The protein below binds the small molecule below.
Small molecule (SMILES): NC(=O)CC[C@H](N)C(=O)O

Sequence of chain 1.F:
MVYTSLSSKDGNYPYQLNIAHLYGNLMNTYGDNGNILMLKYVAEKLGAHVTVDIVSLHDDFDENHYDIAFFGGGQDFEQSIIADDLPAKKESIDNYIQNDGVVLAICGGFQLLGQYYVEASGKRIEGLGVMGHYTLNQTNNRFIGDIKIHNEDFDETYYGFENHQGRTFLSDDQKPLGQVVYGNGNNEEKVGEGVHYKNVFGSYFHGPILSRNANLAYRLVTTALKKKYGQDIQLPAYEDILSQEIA

Binding-site contacts:
Ligand atom O contacts residue HIS164 of chain 1.F at 3.9 Å.
Ligand atom CD contacts residue CYS107 of chain 1.F at 3.2 Å (hydrophobic).
Ligand atom C contacts residue ARG142 of chain 1.F at 4.3 Å.
Ligand atom O contacts residue GLN165 of chain 1.F at 3.4 Å (h-bond).
Ligand atom N contacts residue GLN79 of chain 1.F at 3.8 Å.
Ligand atom O contacts residue GLY166 of chain 1.F at 4.3 Å.
Ligand atom OXT contacts residue GLN111 of chain 1.F at 3.3 Å (h-bond).
Ligand atom CB contacts residue CYS107 of chain 1.F at 4.4 Å (hydrophobic).
Ligand atom N contacts residue GLN111 of chain 1.F at 3.3 Å (h-bond).
Ligand atom O contacts residue ARG142 of chain 1.F at 3.1 Å (salt-bridge).
Ligand atom CG contacts residue CYS107 of chain 1.F at 3.7 Å (hydrophobic).
Ligand atom CG contacts residue ASN163 of chain 1.F at 4.1 Å.
Ligand atom C contacts residue GLY166 of chain 1.F at 4.0 Å.
Ligand atom OXT contacts residue HIS164 of chain 1.F at 4.2 Å.
Ligand atom OE1 contacts residue HIS206 of chain 1.F at 2.8 Å (h-bond).
Ligand atom C contacts residue HIS164 of chain 1.F at 4.2 Å.
Ligand atom OXT contacts residue GLN165 of chain 1.F at 3.1 Å.
Ligand atom C contacts residue GLN165 of chain 1.F at 3.8 Å.
Ligand atom CG contacts residue HIS164 of chain 1.F at 3.9 Å.
Ligand atom CD contacts residue HIS206 of chain 1.F at 3.9 Å.
Ligand atom NE2 contacts residue HIS206 of chain 1.F at 4.1 Å.
Ligand atom OXT contacts residue GLY166 of chain 1.F at 2.8 Å (h-bond).
Ligand atom CA contacts residue GLN111 of chain 1.F at 3.5 Å.
Ligand atom N contacts residue ASP76 of chain 1.F at 4.5 Å.
Ligand atom C contacts residue GLN111 of chain 1.F at 3.8 Å.
Ligand atom CD contacts residue ASN163 of chain 1.F at 3.8 Å.
Ligand atom NE2 contacts residue CYS107 of chain 1.F at 3.3 Å.
Ligand atom OE1 contacts residue CYS107 of chain 1.F at 3.1 Å (h-bond).
Ligand atom CB contacts residue GLY108 of chain 1.F at 4.4 Å.
Ligand atom OE1 contacts residue ASN163 of chain 1.F at 2.8 Å (h-bond).
Ligand atom OE1 contacts residue HIS164 of chain 1.F at 4.3 Å.